Binding-site contacts:
Ligand atom OP2 contacts residue GLY203 of chain 1.A at 3.7 Å.
Ligand atom O contacts residue HIS100 of chain 1.B at 3.3 Å.
Ligand atom OP3 contacts residue SER240 of chain 1.A at 3.6 Å.
Ligand atom C3 contacts residue SER180 of chain 1.A at 3.4 Å.
Ligand atom C5 contacts residue SER181 of chain 1.A at 3.7 Å.
Ligand atom OP2 contacts residue HIS47 of chain 1.A at 3.7 Å.
Ligand atom C6 contacts residue SER181 of chain 1.A at 3.5 Å.
Ligand atom OP1 contacts residue THR241 of chain 1.A at 2.6 Å (h-bond).
Ligand atom C4A contacts residue SER180 of chain 1.A at 3.0 Å.
Ligand atom O3A contacts residue TYR31 of chain 1.A at 3.8 Å.
Ligand atom N1 contacts residue GLU177 of chain 1.A at 2.9 Å (salt-bridge).
Ligand atom N1 contacts residue LEU201 of chain 1.A at 3.8 Å.
Ligand atom OP4 contacts residue GLY203 of chain 1.A at 3.6 Å.
Ligand atom C3 contacts residue SER181 of chain 1.A at 3.7 Å.
Ligand atom O contacts residue TYR31 of chain 1.A at 2.8 Å (h-bond).
Ligand atom C5 contacts residue SER180 of chain 1.A at 3.8 Å.
Ligand atom OP2 contacts residue ARG50 of chain 1.A at 2.7 Å (salt-bridge).
Ligand atom C4 contacts residue SER180 of chain 1.A at 3.3 Å.
Ligand atom OP3 contacts residue THR241 of chain 1.A at 3.5 Å (h-bond).
Ligand atom C2A contacts residue GLY178 of chain 1.A at 3.7 Å.
Ligand atom C2 contacts residue GLU177 of chain 1.A at 3.7 Å.
Ligand atom C2 contacts residue SER181 of chain 1.A at 3.6 Å.
Ligand atom OP3 contacts residue ILE204 of chain 1.A at 3.4 Å (h-bond).
Ligand atom OP3 contacts residue THR205 of chain 1.A at 2.8 Å (h-bond).
Ligand atom C6 contacts residue ASN182 of chain 1.A at 3.6 Å.
Ligand atom OP2 contacts residue ILE204 of chain 1.A at 2.9 Å (h-bond).
Ligand atom OXT contacts residue ARG98 of chain 1.B at 3.4 Å (salt-bridge).
Ligand atom O contacts residue ARG98 of chain 1.B at 3.3 Å (salt-bridge).
Ligand atom C2A contacts residue GLU177 of chain 1.A at 3.6 Å.
Ligand atom N1 contacts residue SER181 of chain 1.A at 3.5 Å (h-bond).
Ligand atom C4A contacts residue LYS145 of chain 1.A at 3.8 Å.
Ligand atom C6 contacts residue LEU201 of chain 1.A at 3.8 Å (hydrophobic).
Ligand atom P contacts residue THR241 of chain 1.A at 3.5 Å.
Ligand atom O3A contacts residue SER180 of chain 1.A at 3.5 Å.
Ligand atom CA contacts residue LYS145 of chain 1.A at 3.4 Å.
Ligand atom OP2 contacts residue THR241 of chain 1.A at 3.7 Å.
Ligand atom N contacts residue LYS145 of chain 1.A at 2.7 Å (salt-bridge).
Ligand atom C4 contacts residue SER181 of chain 1.A at 3.6 Å.
Ligand atom P contacts residue ILE204 of chain 1.A at 3.7 Å.
Ligand atom C2A contacts residue SER179 of chain 1.A at 3.8 Å.

The small molecule below binds the protein below.
Small molecule (SMILES): Cc1ncc(COP(=O)(O)O)c(CN[C@H](C)C(=O)O)c1O

Sequence of chain 1.A:
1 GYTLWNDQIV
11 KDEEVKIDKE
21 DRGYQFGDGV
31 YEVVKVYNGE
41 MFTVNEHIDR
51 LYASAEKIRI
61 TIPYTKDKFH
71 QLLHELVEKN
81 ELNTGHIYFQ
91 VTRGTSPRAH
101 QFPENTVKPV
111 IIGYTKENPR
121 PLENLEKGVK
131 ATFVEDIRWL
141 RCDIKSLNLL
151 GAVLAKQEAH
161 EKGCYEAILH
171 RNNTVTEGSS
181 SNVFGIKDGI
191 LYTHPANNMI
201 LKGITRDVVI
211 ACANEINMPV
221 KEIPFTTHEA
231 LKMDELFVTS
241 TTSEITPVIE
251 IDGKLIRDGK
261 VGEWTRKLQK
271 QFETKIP

Sequence of chain 1.B:
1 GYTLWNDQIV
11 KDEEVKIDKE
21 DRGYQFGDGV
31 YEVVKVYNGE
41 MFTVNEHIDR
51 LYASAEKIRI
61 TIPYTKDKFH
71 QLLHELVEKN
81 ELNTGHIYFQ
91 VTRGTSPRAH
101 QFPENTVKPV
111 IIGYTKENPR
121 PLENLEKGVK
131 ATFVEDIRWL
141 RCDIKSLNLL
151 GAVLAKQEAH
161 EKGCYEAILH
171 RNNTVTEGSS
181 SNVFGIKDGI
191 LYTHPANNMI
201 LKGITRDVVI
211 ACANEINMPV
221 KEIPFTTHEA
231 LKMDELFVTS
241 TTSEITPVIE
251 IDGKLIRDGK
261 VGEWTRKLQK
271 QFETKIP